Sequence of chain 2.B:
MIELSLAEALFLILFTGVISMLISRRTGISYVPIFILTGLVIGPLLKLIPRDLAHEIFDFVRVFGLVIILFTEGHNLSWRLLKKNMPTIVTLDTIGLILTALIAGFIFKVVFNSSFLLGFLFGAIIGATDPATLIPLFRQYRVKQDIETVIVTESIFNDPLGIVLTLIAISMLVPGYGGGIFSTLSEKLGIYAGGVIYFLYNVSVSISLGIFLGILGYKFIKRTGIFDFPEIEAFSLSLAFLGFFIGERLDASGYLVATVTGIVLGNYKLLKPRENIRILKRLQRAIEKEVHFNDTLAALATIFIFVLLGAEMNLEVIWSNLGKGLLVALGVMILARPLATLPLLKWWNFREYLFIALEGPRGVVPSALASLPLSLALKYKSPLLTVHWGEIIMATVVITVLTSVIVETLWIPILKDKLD

Sequence of chain 2.A:
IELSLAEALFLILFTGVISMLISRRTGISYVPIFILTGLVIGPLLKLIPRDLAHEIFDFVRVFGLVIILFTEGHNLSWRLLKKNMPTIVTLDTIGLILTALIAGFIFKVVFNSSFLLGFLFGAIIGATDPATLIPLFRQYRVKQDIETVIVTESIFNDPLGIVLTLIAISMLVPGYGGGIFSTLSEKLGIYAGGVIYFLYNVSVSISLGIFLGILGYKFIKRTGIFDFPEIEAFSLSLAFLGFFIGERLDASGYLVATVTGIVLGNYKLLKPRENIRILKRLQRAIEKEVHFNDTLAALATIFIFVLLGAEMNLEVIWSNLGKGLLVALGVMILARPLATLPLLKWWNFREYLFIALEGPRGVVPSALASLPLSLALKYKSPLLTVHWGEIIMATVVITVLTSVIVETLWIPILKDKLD

Binding-site contacts:
Ligand atom CI contacts residue ARG285 of chain 2.B at 4.4 Å.
Ligand atom O3 contacts residue ASP228 of chain 2.A at 4.3 Å.
Ligand atom CH contacts residue ARG285 of chain 2.B at 3.9 Å.

This small molecule binds to this protein.
Small molecule (SMILES): CCCCCCCCS[C@@H]1O[C@H](CO)[C@@H](O[C@@H]2O[C@H](CO)[C@@H](O)[C@@H](O)[C@H]2O)[C@@H](O)[C@@H]1O